A small-molecule ligand and the protein it binds are described below.
Small molecule (SMILES): O=C(/C=C/C=C/c1ccc2c(c1)OCO2)N1CCCCC1

Binding-site contacts:
Ligand atom C1 contacts residue PHE191 of chain 1.A at 3.9 Å (hydrophobic).
Ligand atom C11 contacts residue PHE191 of chain 1.A at 3.6 Å (hydrophobic).
Ligand atom C7 contacts residue THR159 of chain 1.A at 4.0 Å.
Ligand atom C17 contacts residue TRP51 of chain 1.A at 4.0 Å (hydrophobic).
Ligand atom C6 contacts residue PHE191 of chain 1.A at 3.6 Å (hydrophobic).
Ligand atom C13 contacts residue SER155 of chain 1.A at 3.8 Å.
Ligand atom C12 contacts residue ALA156 of chain 1.A at 3.7 Å (hydrophobic).
Ligand atom C9 contacts residue ILE214 of chain 1.A at 3.6 Å (hydrophobic).
Ligand atom C2 contacts residue PHE191 of chain 1.A at 3.6 Å (hydrophobic).
Ligand atom O10 contacts residue ILE214 of chain 1.A at 3.4 Å.
Ligand atom C4 contacts residue PHE191 of chain 1.A at 3.9 Å (hydrophobic).
Ligand atom C4 contacts residue PRO210 of chain 1.A at 3.8 Å (hydrophobic).
Ligand atom O8 contacts residue ILE214 of chain 1.A at 3.3 Å.
Ligand atom C6 contacts residue ILE214 of chain 1.A at 3.7 Å (hydrophobic).
Ligand atom C12 contacts residue TRP51 of chain 1.A at 3.8 Å (hydrophobic).
Ligand atom C9 contacts residue PHE242 of chain 1.A at 3.1 Å (hydrophobic).
Ligand atom C14 contacts residue TRP51 of chain 1.A at 3.6 Å (hydrophobic).
Ligand atom C14 contacts residue ALA156 of chain 1.A at 3.9 Å (hydrophobic).
Ligand atom O8 contacts residue PHE191 of chain 1.A at 4.0 Å.
Ligand atom C21 contacts residue SER155 of chain 1.A at 4.0 Å.
Ligand atom O8 contacts residue PRO210 of chain 1.A at 3.8 Å.
Ligand atom O15 contacts residue GLY50 of chain 1.A at 3.0 Å (h-bond).
Ligand atom C21 contacts residue GLY50 of chain 1.A at 4.0 Å.
Ligand atom C7 contacts residue PHE191 of chain 1.A at 3.7 Å (hydrophobic).
Ligand atom C3 contacts residue PHE191 of chain 1.A at 3.9 Å (hydrophobic).
Ligand atom C9 contacts residue PHE243 of chain 1.A at 3.5 Å (hydrophobic).
Ligand atom C5 contacts residue ILE214 of chain 1.A at 3.7 Å (hydrophobic).
Ligand atom C14 contacts residue SER155 of chain 1.A at 3.3 Å.
Ligand atom N16 contacts residue SER155 of chain 1.A at 3.5 Å.
Ligand atom N16 contacts residue TRP51 of chain 1.A at 4.0 Å.
Ligand atom C11 contacts residue TRP51 of chain 1.A at 3.9 Å (hydrophobic).
Ligand atom C5 contacts residue PHE191 of chain 1.A at 3.7 Å (hydrophobic).
Ligand atom O15 contacts residue ALA156 of chain 1.A at 3.3 Å (h-bond).
Ligand atom C13 contacts residue ALA156 of chain 1.A at 4.0 Å (hydrophobic).
Ligand atom O15 contacts residue SER155 of chain 1.A at 3.3 Å.
Ligand atom O8 contacts residue PHE243 of chain 1.A at 3.2 Å.
Ligand atom O10 contacts residue PHE242 of chain 1.A at 3.2 Å (h-bond).
Ligand atom O15 contacts residue TRP51 of chain 1.A at 2.8 Å (h-bond).
Ligand atom C17 contacts residue ALA265 of chain 1.A at 4.0 Å (hydrophobic).
Ligand atom C1 contacts residue TYR52 of chain 1.A at 4.0 Å (hydrophobic).

Sequence of chain 1.A:
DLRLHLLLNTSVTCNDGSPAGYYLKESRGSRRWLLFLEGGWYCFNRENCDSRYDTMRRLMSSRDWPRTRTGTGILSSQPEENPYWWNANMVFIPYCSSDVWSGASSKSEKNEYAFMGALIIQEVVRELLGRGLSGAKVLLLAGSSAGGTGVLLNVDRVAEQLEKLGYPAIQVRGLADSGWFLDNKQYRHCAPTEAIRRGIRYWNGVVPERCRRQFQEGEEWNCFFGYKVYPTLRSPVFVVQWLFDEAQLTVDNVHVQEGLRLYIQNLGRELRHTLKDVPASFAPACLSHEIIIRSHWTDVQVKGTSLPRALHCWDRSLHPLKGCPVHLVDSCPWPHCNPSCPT